This protein binds this small molecule.
Small molecule (SMILES): CC(=O)N[C@@H]1[C@@H](O)[C@H](O)[C@@H](CO)O[C@H]1O

Sequence of chain 2.B:
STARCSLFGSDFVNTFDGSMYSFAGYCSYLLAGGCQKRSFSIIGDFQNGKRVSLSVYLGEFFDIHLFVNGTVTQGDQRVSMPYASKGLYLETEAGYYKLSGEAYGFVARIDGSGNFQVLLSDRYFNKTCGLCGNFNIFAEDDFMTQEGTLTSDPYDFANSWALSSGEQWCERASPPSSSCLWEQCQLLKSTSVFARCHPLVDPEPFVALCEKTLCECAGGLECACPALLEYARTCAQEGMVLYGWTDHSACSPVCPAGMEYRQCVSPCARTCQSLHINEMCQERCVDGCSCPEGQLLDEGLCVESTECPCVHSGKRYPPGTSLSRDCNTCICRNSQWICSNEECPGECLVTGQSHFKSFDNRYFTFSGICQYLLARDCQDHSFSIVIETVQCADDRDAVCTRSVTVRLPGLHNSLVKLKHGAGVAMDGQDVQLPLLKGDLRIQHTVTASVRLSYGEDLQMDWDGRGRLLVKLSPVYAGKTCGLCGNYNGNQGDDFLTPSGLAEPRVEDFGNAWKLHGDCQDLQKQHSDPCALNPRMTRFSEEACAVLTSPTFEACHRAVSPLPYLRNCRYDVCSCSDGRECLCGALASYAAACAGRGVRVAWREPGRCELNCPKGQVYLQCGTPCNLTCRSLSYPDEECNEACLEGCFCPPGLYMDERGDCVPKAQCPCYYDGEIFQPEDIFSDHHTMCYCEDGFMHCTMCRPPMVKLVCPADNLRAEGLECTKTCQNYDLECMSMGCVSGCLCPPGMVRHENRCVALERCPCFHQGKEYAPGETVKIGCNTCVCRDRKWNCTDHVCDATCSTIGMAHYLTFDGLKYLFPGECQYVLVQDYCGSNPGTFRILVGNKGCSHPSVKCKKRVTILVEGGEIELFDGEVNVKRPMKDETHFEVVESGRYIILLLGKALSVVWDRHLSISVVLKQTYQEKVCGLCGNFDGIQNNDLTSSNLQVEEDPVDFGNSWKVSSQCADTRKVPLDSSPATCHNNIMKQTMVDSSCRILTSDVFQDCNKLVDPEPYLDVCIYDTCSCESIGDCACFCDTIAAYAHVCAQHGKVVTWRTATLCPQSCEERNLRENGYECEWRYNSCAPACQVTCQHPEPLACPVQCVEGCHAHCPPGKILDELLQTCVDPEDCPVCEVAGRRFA

Binding-site contacts:
Ligand atom N2 contacts residue ASN156 of chain 2.B at 2.9 Å (h-bond).
Ligand atom C8 contacts residue PHE168 of chain 2.B at 4.4 Å (hydrophobic).
Ligand atom C7 contacts residue ASN156 of chain 2.B at 3.5 Å.
Ligand atom C3 contacts residue ASN156 of chain 2.B at 3.8 Å.
Ligand atom C1 contacts residue ASN156 of chain 2.B at 1.4 Å.
Ligand atom C5 contacts residue ASN156 of chain 2.B at 3.6 Å.
Ligand atom C2 contacts residue ASN156 of chain 2.B at 2.4 Å.
Ligand atom O7 contacts residue ASN156 of chain 2.B at 3.7 Å.
Ligand atom C4 contacts residue ASN156 of chain 2.B at 4.2 Å.
Ligand atom O5 contacts residue ASN156 of chain 2.B at 2.3 Å (h-bond).